Sequence of chain 1.A:
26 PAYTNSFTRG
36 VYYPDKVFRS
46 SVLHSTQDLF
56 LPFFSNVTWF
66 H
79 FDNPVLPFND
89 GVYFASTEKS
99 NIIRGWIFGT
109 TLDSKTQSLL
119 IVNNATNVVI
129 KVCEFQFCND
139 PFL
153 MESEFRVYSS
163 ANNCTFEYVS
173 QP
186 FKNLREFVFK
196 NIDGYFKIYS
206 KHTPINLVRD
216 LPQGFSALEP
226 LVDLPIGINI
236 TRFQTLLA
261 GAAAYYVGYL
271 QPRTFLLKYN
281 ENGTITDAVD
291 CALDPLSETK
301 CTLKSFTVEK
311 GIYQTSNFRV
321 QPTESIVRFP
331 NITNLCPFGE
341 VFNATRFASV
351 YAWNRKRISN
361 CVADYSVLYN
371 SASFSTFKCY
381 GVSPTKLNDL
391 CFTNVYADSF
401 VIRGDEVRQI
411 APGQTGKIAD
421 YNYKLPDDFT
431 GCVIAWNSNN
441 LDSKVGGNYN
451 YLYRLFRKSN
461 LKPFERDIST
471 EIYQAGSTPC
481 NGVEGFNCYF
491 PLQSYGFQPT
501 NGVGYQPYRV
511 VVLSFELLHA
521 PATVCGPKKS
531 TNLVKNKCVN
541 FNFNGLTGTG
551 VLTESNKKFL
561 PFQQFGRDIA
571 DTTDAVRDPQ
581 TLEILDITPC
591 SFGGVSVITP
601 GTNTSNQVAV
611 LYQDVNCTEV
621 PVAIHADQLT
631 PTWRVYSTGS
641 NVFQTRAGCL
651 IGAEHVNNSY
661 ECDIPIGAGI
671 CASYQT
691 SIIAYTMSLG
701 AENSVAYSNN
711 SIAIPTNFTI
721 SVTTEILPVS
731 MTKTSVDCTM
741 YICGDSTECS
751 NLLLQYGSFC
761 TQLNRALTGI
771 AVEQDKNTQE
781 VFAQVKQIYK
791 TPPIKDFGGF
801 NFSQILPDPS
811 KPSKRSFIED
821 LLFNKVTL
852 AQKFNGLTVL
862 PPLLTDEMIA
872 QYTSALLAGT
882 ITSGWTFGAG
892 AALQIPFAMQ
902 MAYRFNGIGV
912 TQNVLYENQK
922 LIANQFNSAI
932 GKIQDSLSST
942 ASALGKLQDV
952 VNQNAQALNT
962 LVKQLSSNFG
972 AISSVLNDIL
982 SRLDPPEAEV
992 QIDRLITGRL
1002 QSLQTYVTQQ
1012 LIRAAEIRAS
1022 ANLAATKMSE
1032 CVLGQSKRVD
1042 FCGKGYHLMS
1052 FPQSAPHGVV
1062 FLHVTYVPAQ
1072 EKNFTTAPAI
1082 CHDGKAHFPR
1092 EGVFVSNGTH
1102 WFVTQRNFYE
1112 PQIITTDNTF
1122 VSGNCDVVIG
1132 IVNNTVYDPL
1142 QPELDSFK

Binding-site contacts:
Ligand atom O6 contacts residue ASN61 of chain 1.A at 4.5 Å.
Ligand atom C2 contacts residue ASN61 of chain 1.A at 2.5 Å.
Ligand atom O7 contacts residue ASN61 of chain 1.A at 4.4 Å.
Ligand atom O5 contacts residue ASN61 of chain 1.A at 2.4 Å (h-bond).
Ligand atom O5 contacts residue TYR28 of chain 1.A at 4.4 Å.
Ligand atom O6 contacts residue TYR28 of chain 1.A at 4.1 Å.
Ligand atom C7 contacts residue ASN61 of chain 1.A at 4.0 Å.
Ligand atom C8 contacts residue SER60 of chain 1.A at 4.4 Å.
Ligand atom C8 contacts residue PHE59 of chain 1.A at 3.5 Å (hydrophobic).
Ligand atom C3 contacts residue ASN61 of chain 1.A at 3.9 Å.
Ligand atom C8 contacts residue PRO631 of chain 1.A at 3.9 Å (hydrophobic).
Ligand atom N2 contacts residue ASN61 of chain 1.A at 3.0 Å (h-bond).
Ligand atom C4 contacts residue ASN61 of chain 1.A at 4.3 Å.
Ligand atom C1 contacts residue ASN61 of chain 1.A at 1.4 Å.
Ligand atom C5 contacts residue ASN61 of chain 1.A at 3.7 Å.
Ligand atom O7 contacts residue PRO631 of chain 1.A at 4.4 Å.
Ligand atom C7 contacts residue PRO631 of chain 1.A at 4.5 Å (hydrophobic).

A small-molecule ligand and the protein it binds are described below.
Small molecule (SMILES): CC(=O)N[C@@H]1[C@@H](O)[C@H](O)[C@@H](CO)O[C@H]1O